Binding-site contacts:
Ligand atom C14 contacts residue TYR179 of chain 1.B at 3.3 Å (hydrophobic).
Ligand atom O contacts residue GLY65 of chain 1.B at 3.6 Å.
Ligand atom C contacts residue ASP115 of chain 1.B at 3.5 Å.
Ligand atom O3 contacts residue GLY29 of chain 1.B at 3.8 Å.
Ligand atom C6 contacts residue ILE116 of chain 1.B at 3.6 Å (hydrophobic).
Ligand atom C13 contacts residue TYR179 of chain 1.B at 3.6 Å (hydrophobic).
Ligand atom N3 contacts residue ASP150 of chain 1.B at 3.7 Å.
Ligand atom C6 contacts residue ILE62 of chain 1.B at 3.6 Å (hydrophobic).
Ligand atom C contacts residue GLY29 of chain 1.B at 3.3 Å.
Ligand atom C6 contacts residue SER151 of chain 1.B at 3.2 Å.
Ligand atom C7 contacts residue PHE201 of chain 1.B at 3.6 Å (hydrophobic).
Ligand atom C7 contacts residue ASP150 of chain 1.B at 3.8 Å.
Ligand atom C15 contacts residue GLY29 of chain 1.B at 3.6 Å.
Ligand atom N2 contacts residue ILE116 of chain 1.B at 3.3 Å (h-bond).
Ligand atom O1 contacts residue ASP115 of chain 1.B at 3.7 Å.
Ligand atom C16 contacts residue ASP115 of chain 1.B at 3.6 Å.
Ligand atom N contacts residue ILE116 of chain 1.B at 3.8 Å.
Ligand atom C3 contacts residue PRO168 of chain 1.B at 3.5 Å (hydrophobic).
Ligand atom O4 contacts residue ILE116 of chain 1.B at 3.5 Å.
Ligand atom N4 contacts residue ASP150 of chain 1.B at 2.9 Å (salt-bridge).
Ligand atom N2 contacts residue ASP115 of chain 1.B at 3.6 Å.
Ligand atom C15 contacts residue PRO168 of chain 1.B at 3.7 Å (hydrophobic).
Ligand atom C10 contacts residue ASP150 of chain 1.B at 3.5 Å.
Ligand atom C9 contacts residue TYR179 of chain 1.B at 3.4 Å (hydrophobic).
Ligand atom O3 contacts residue TYR31 of chain 1.B at 3.7 Å.
Ligand atom C8 contacts residue TYR179 of chain 1.B at 3.3 Å (hydrophobic).
Ligand atom N2 contacts residue ILE62 of chain 1.B at 3.7 Å.
Ligand atom N4 contacts residue TYR179 of chain 1.B at 3.7 Å.
Ligand atom C2 contacts residue ASP115 of chain 1.B at 3.2 Å.
Ligand atom N1 contacts residue PRO168 of chain 1.B at 3.6 Å.
Ligand atom O1 contacts residue SER63 of chain 1.B at 3.3 Å.
Ligand atom O4 contacts residue ASP115 of chain 1.B at 2.6 Å (salt-bridge).
Ligand atom C5 contacts residue ILE116 of chain 1.B at 3.8 Å (hydrophobic).
Ligand atom C contacts residue ILE30 of chain 1.B at 3.8 Å (hydrophobic).
Ligand atom O contacts residue ASP115 of chain 1.B at 2.5 Å (salt-bridge).
Ligand atom N3 contacts residue SER151 of chain 1.B at 3.0 Å (h-bond).
Ligand atom O1 contacts residue PRO168 of chain 1.B at 3.7 Å.
Ligand atom C6 contacts residue CYS149 of chain 1.B at 3.7 Å (hydrophobic).
Ligand atom O contacts residue ILE30 of chain 1.B at 3.4 Å.
Ligand atom C12 contacts residue TYR179 of chain 1.B at 3.8 Å (hydrophobic).

Sequence of chain 1.B:
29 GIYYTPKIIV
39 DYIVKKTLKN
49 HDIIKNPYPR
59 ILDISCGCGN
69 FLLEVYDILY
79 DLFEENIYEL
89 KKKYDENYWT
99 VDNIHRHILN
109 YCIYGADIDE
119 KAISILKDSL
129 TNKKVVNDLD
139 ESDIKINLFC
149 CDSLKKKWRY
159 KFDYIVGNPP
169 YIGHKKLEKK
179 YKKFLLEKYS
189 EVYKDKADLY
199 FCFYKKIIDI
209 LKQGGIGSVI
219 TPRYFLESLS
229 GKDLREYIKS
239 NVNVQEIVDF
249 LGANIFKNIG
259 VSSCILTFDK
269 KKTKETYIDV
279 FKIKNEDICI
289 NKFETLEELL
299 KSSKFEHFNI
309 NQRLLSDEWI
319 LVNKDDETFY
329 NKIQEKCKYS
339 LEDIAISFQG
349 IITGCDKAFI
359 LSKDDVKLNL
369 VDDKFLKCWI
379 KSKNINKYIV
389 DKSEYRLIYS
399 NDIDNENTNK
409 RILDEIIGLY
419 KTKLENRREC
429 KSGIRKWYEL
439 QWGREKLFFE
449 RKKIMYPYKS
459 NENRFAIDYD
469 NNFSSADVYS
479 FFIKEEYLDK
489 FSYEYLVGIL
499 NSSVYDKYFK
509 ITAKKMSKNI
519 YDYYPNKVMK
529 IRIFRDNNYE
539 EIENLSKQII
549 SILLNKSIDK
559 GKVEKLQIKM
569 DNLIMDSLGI

A small-molecule ligand and the protein it binds are described below.
Small molecule (SMILES): OC[C@H]1O[C@@H](n2cnc3c(NCc4ccc(O)cc4)ncnc32)[C@H](O)[C@@H]1O